This protein binds this small molecule.
Small molecule (SMILES): Nc1ncnc2c1ncn2[C@@H]1O[C@H](COP(=O)(O)OP(=O)(O)OP(O)(O)=S)[C@@H](O)[C@H]1O

Binding-site contacts:
Ligand atom S1G contacts residue PRO67 of chain 1.D at 3.5 Å.
Ligand atom O2G contacts residue ARG155 of chain 1.E at 3.2 Å (salt-bridge).
Ligand atom O3B contacts residue GLY68 of chain 1.D at 3.2 Å (h-bond).
Ligand atom N1 contacts residue THR40 of chain 1.D at 3.1 Å (h-bond).
Ligand atom O1A contacts residue THR72 of chain 1.D at 3.5 Å (h-bond).
Ligand atom O3' contacts residue ARG32 of chain 1.D at 3.1 Å.
Ligand atom C8 contacts residue GLY68 of chain 1.D at 3.5 Å.
Ligand atom O2' contacts residue VAL28 of chain 1.D at 3.0 Å (h-bond).
Ligand atom O1A contacts residue LYS71 of chain 1.D at 3.5 Å (salt-bridge).
Ligand atom S1G contacts residue ARG184 of chain 1.E at 3.2 Å (salt-bridge).
Ligand atom O3B contacts residue MG1 of chain 1.S at 3.3 Å.
Ligand atom N7 contacts residue THR69 of chain 1.D at 3.1 Å.
Ligand atom N6 contacts residue THR69 of chain 1.D at 3.1 Å (h-bond).
Ligand atom C2 contacts residue THR40 of chain 1.D at 3.4 Å.
Ligand atom O1A contacts residue GLY70 of chain 1.D at 3.2 Å.
Ligand atom O2G contacts residue MG1 of chain 1.S at 2.2 Å.
Ligand atom O1B contacts residue LYS71 of chain 1.D at 2.5 Å (salt-bridge).
Ligand atom O2A contacts residue GLU159 of chain 1.E at 3.5 Å (salt-bridge).
Ligand atom O3B contacts residue ARG229 of chain 1.D at 3.1 Å (salt-bridge).
Ligand atom O2B contacts residue MG1 of chain 1.S at 2.1 Å.
Ligand atom O1A contacts residue SER73 of chain 1.D at 2.8 Å (h-bond).
Ligand atom PB contacts residue MG1 of chain 1.S at 3.2 Å.
Ligand atom PG contacts residue MG1 of chain 1.S at 3.2 Å.
Ligand atom O3A contacts residue GLY68 of chain 1.D at 3.5 Å.
Ligand atom O3G contacts residue ASN171 of chain 1.D at 3.0 Å (h-bond).
Ligand atom C4 contacts residue LEU228 of chain 1.D at 3.5 Å (hydrophobic).
Ligand atom O2' contacts residue TYR31 of chain 1.D at 3.5 Å (h-bond).
Ligand atom N3 contacts residue LEU228 of chain 1.D at 3.6 Å.
Ligand atom O3A contacts residue THR69 of chain 1.D at 3.6 Å (h-bond).
Ligand atom O2A contacts residue ARG32 of chain 1.D at 3.4 Å (salt-bridge).
Ligand atom N7 contacts residue LEU192 of chain 1.D at 3.6 Å.
Ligand atom O3G contacts residue LYS71 of chain 1.D at 2.8 Å (salt-bridge).
Ligand atom O2G contacts residue ARG184 of chain 1.E at 3.0 Å (salt-bridge).
Ligand atom O1B contacts residue THR69 of chain 1.D at 3.3 Å (h-bond).
Ligand atom O1B contacts residue GLY70 of chain 1.D at 3.4 Å (h-bond).
Ligand atom O3' contacts residue VAL28 of chain 1.D at 2.8 Å (h-bond).
Ligand atom O3A contacts residue GLY70 of chain 1.D at 3.2 Å (h-bond).
Ligand atom O2B contacts residue THR72 of chain 1.D at 3.1 Å (h-bond).
Ligand atom O2A contacts residue ARG229 of chain 1.D at 3.1 Å (salt-bridge).
Ligand atom N7 contacts residue GLY70 of chain 1.D at 3.1 Å (h-bond).

Sequence of chain 1.D:
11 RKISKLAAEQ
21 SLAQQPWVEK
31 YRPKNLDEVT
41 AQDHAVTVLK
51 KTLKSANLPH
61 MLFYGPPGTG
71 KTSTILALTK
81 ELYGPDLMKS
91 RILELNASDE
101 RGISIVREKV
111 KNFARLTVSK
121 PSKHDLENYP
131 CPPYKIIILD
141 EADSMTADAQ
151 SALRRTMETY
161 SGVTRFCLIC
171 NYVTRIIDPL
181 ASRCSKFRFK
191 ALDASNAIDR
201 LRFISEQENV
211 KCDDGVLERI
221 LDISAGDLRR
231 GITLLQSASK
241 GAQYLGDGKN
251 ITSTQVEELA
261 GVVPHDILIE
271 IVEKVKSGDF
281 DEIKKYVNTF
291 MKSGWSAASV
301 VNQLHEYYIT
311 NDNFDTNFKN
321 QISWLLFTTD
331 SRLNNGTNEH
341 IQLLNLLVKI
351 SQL

Sequence of chain 1.E:
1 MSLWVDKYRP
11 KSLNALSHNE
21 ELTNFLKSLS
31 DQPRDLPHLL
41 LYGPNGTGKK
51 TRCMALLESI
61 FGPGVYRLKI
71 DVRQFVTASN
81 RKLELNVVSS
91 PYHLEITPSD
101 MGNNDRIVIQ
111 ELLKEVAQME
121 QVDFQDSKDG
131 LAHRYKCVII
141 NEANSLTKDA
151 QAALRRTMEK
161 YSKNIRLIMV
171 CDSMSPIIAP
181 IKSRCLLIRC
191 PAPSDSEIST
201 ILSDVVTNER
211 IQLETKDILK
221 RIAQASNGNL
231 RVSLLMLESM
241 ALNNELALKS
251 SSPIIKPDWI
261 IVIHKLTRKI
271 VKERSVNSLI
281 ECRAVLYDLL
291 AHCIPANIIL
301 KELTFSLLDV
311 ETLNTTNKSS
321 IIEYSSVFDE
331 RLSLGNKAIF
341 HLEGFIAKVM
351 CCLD